The small molecule below binds the protein below.
Small molecule (SMILES): OC1C(O)C(O)C(O)C(O)C1O

Binding-site contacts:
Ligand atom C5 contacts residue LYS115 of chain 2.B at 4.0 Å.
Ligand atom O4 contacts residue HIS209 of chain 2.B at 2.5 Å (h-bond).
Ligand atom C5 contacts residue NAI1 of chain 2.D at 3.6 Å.
Ligand atom O3 contacts residue NAI1 of chain 2.D at 2.9 Å (h-bond).
Ligand atom C2 contacts residue HIS269 of chain 2.B at 4.1 Å.
Ligand atom O3 contacts residue HIS325 of chain 2.A at 3.9 Å.
Ligand atom O4 contacts residue NAI1 of chain 2.D at 3.2 Å.
Ligand atom O3 contacts residue TYR144 of chain 2.B at 2.6 Å (h-bond).
Ligand atom O2 contacts residue HIS325 of chain 2.A at 2.5 Å (h-bond).
Ligand atom C2 contacts residue NAI1 of chain 2.D at 4.1 Å.
Ligand atom O3 contacts residue HIS209 of chain 2.B at 3.5 Å (h-bond).
Ligand atom C2 contacts residue HIS325 of chain 2.A at 3.4 Å.
Ligand atom O4 contacts residue ASP205 of chain 2.B at 3.1 Å (salt-bridge).
Ligand atom C5 contacts residue ARG191 of chain 2.B at 4.0 Å.
Ligand atom C6 contacts residue ASP205 of chain 2.B at 3.8 Å.
Ligand atom O5 contacts residue LYS115 of chain 2.B at 3.4 Å (salt-bridge).
Ligand atom O4 contacts residue LYS115 of chain 2.B at 2.8 Å (salt-bridge).
Ligand atom O2 contacts residue NAI1 of chain 2.D at 3.4 Å.
Ligand atom O3 contacts residue PHE172 of chain 2.B at 4.0 Å.
Ligand atom O5 contacts residue ASP205 of chain 2.B at 2.9 Å (salt-bridge).
Ligand atom C3 contacts residue PHE172 of chain 2.B at 3.9 Å (hydrophobic).
Ligand atom C3 contacts residue HIS209 of chain 2.B at 3.8 Å.
Ligand atom C4 contacts residue NAI1 of chain 2.D at 2.9 Å.
Ligand atom C3 contacts residue NAI1 of chain 2.D at 3.8 Å.
Ligand atom O6 contacts residue ARG191 of chain 2.B at 3.3 Å (salt-bridge).
Ligand atom C2 contacts residue PHE172 of chain 2.B at 4.0 Å (hydrophobic).
Ligand atom O6 contacts residue ASP205 of chain 2.B at 3.0 Å (salt-bridge).
Ligand atom C6 contacts residue ARG191 of chain 2.B at 3.9 Å.
Ligand atom C2 contacts residue TYR144 of chain 2.B at 4.1 Å (hydrophobic).
Ligand atom C1 contacts residue ASP205 of chain 2.B at 4.3 Å.
Ligand atom C4 contacts residue LYS115 of chain 2.B at 3.9 Å.
Ligand atom C3 contacts residue TYR144 of chain 2.B at 3.8 Å (hydrophobic).
Ligand atom C4 contacts residue HIS209 of chain 2.B at 3.6 Å.
Ligand atom C5 contacts residue ASP205 of chain 2.B at 3.5 Å.
Ligand atom C6 contacts residue NAI1 of chain 2.D at 3.7 Å.
Ligand atom O2 contacts residue TYR144 of chain 2.B at 4.3 Å.
Ligand atom C1 contacts residue VAL206 of chain 2.B at 4.2 Å (hydrophobic).
Ligand atom O5 contacts residue NAI1 of chain 2.D at 3.2 Å.
Ligand atom O5 contacts residue ARG191 of chain 2.B at 3.0 Å (salt-bridge).
Ligand atom C4 contacts residue ASP205 of chain 2.B at 3.8 Å.

Sequence of chain 2.B:
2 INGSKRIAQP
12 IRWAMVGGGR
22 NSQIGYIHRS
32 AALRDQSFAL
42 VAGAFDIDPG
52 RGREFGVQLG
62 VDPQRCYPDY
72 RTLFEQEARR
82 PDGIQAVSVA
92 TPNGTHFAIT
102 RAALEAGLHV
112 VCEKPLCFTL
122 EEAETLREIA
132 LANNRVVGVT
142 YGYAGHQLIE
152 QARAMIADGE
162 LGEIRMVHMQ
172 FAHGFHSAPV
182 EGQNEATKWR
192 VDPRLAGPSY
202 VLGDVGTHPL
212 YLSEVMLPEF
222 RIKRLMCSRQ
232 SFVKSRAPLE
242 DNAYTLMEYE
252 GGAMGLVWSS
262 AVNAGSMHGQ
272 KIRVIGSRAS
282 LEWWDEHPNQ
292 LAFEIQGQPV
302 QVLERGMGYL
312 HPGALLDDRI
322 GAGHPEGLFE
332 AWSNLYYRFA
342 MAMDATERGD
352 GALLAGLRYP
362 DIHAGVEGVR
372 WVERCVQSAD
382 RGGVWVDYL

Sequence of chain 2.A:
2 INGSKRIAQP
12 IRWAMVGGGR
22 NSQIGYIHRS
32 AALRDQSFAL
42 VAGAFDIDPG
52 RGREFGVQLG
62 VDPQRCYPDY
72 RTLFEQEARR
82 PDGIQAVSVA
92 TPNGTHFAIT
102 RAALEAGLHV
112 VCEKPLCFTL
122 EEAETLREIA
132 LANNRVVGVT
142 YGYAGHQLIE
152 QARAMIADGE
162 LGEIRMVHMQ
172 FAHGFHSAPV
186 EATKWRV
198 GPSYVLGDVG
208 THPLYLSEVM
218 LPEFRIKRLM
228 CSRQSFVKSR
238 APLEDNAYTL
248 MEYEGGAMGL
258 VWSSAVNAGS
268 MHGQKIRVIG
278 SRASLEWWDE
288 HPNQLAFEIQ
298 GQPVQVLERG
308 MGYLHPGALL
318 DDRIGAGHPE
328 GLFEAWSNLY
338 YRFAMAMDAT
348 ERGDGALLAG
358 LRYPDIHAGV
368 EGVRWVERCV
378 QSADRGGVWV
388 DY